This protein binds this small molecule.
Small molecule (SMILES): CC[C@H](C)[C@H](NC(=O)[C@H](C)N)C(=O)N[C@@H](Cc1ccccc1)C(=O)NCC(=O)N[C@H](C=O)CCC(=O)O

Sequence of chain 2.A:
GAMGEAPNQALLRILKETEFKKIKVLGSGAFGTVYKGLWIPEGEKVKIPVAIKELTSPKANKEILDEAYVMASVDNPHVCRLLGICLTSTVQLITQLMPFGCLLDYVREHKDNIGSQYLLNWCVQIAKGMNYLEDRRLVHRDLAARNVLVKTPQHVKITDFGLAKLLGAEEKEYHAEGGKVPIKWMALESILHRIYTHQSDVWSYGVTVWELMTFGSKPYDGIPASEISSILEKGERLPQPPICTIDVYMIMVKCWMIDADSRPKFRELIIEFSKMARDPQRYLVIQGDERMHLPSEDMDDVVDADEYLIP

Binding-site contacts:
Ligand atom CB contacts residue ILE186 of chain 2.A at 3.6 Å (hydrophobic).
Ligand atom OE1 contacts residue ILE194 of chain 2.A at 4.0 Å.
Ligand atom CD2 contacts residue 1121 of chain 2.D at 3.7 Å.
Ligand atom CG contacts residue VAL184 of chain 2.A at 4.0 Å (hydrophobic).
Ligand atom CZ contacts residue 1121 of chain 2.D at 1.4 Å.
Ligand atom O contacts residue PRO185 of chain 2.A at 3.9 Å.
Ligand atom N contacts residue VAL184 of chain 2.A at 4.0 Å.
Ligand atom OE2 contacts residue ARG197 of chain 2.A at 2.7 Å (salt-bridge).
Ligand atom O contacts residue PRO185 of chain 2.A at 2.9 Å.
Ligand atom CE1 contacts residue 1121 of chain 2.D at 2.5 Å.
Ligand atom C contacts residue VAL184 of chain 2.A at 4.1 Å (hydrophobic).
Ligand atom O contacts residue ILE186 of chain 2.A at 3.9 Å.
Ligand atom CD2 contacts residue LYS183 of chain 2.A at 3.7 Å.
Ligand atom CG1 contacts residue TRP188 of chain 2.A at 3.3 Å (hydrophobic).
Ligand atom CB contacts residue ILE186 of chain 2.A at 3.8 Å (hydrophobic).
Ligand atom CG2 contacts residue ILE186 of chain 2.A at 3.1 Å (hydrophobic).
Ligand atom CB contacts residue PRO185 of chain 2.A at 4.0 Å (hydrophobic).
Ligand atom CD1 contacts residue 1121 of chain 2.D at 3.8 Å.
Ligand atom CG2 contacts residue PRO185 of chain 2.A at 3.9 Å (hydrophobic).
Ligand atom OE1 contacts residue MET189 of chain 2.A at 3.8 Å.
Ligand atom N contacts residue LYS183 of chain 2.A at 3.8 Å.
Ligand atom N contacts residue VAL184 of chain 2.A at 3.5 Å (h-bond).
Ligand atom CB contacts residue LYS187 of chain 2.A at 3.9 Å.
Ligand atom C contacts residue ILE186 of chain 2.A at 3.9 Å (hydrophobic).
Ligand atom C contacts residue PRO185 of chain 2.A at 3.8 Å (hydrophobic).
Ligand atom CA contacts residue VAL184 of chain 2.A at 3.2 Å (hydrophobic).
Ligand atom OE1 contacts residue SER193 of chain 2.A at 3.5 Å (h-bond).
Ligand atom OE1 contacts residue ARG197 of chain 2.A at 3.8 Å.
Ligand atom CE2 contacts residue 1121 of chain 2.D at 2.4 Å.
Ligand atom CA contacts residue ILE186 of chain 2.A at 4.0 Å (hydrophobic).
Ligand atom CG1 contacts residue LYS187 of chain 2.A at 3.6 Å.
Ligand atom O contacts residue ILE186 of chain 2.A at 2.9 Å.
Ligand atom O contacts residue VAL184 of chain 2.A at 3.7 Å.
Ligand atom CB contacts residue LYS183 of chain 2.A at 3.7 Å.
Ligand atom CG2 contacts residue LYS187 of chain 2.A at 3.0 Å.
Ligand atom C contacts residue VAL184 of chain 2.A at 3.6 Å (hydrophobic).
Ligand atom OE1 contacts residue VAL184 of chain 2.A at 3.9 Å.
Ligand atom CB contacts residue 1121 of chain 2.D at 3.9 Å.
Ligand atom CD contacts residue ARG197 of chain 2.A at 3.8 Å.
Ligand atom CD1 contacts residue LYS187 of chain 2.A at 3.2 Å.